Binding-site contacts:
Ligand atom C1 contacts residue TYR181 of chain 1.B at 3.8 Å (hydrophobic).
Ligand atom C5 contacts residue ALA224 of chain 1.B at 3.5 Å (hydrophobic).
Ligand atom C6 contacts residue NAD1 of chain 1.G at 3.3 Å.
Ligand atom C1 contacts residue PHE3 of chain 1.D at 4.0 Å (hydrophobic).
Ligand atom C7 contacts residue ALA223 of chain 1.B at 3.9 Å (hydrophobic).
Ligand atom C12 contacts residue ALA223 of chain 1.B at 4.2 Å (hydrophobic).
Ligand atom CL1 contacts residue ALA223 of chain 1.B at 3.4 Å.
Ligand atom CL1 contacts residue NAD1 of chain 1.G at 3.5 Å.
Ligand atom CL2 contacts residue ALA123 of chain 1.B at 2.9 Å.
Ligand atom C2 contacts residue TYR171 of chain 1.B at 3.7 Å (hydrophobic).
Ligand atom C12 contacts residue MET185 of chain 1.B at 4.0 Å (hydrophobic).
Ligand atom C12 contacts residue ILE227 of chain 1.B at 4.1 Å (hydrophobic).
Ligand atom C10 contacts residue ALA223 of chain 1.B at 3.8 Å (hydrophobic).
Ligand atom O1 contacts residue MET185 of chain 1.B at 4.0 Å.
Ligand atom N1 contacts residue NAD1 of chain 1.G at 3.6 Å.
Ligand atom CL2 contacts residue VAL126 of chain 1.B at 4.1 Å.
Ligand atom C2 contacts residue NAD1 of chain 1.G at 3.6 Å.
Ligand atom C6 contacts residue ALA224 of chain 1.B at 4.0 Å (hydrophobic).
Ligand atom O1 contacts residue TYR181 of chain 1.B at 2.5 Å (h-bond).
Ligand atom O1 contacts residue LYS189 of chain 1.B at 3.9 Å.
Ligand atom C9 contacts residue ALA121 of chain 1.B at 3.8 Å (hydrophobic).
Ligand atom C3 contacts residue TYR181 of chain 1.B at 3.3 Å (hydrophobic).
Ligand atom C10 contacts residue ALA121 of chain 1.B at 3.3 Å (hydrophobic).
Ligand atom C10 contacts residue ASN122 of chain 1.B at 4.0 Å.
Ligand atom C2 contacts residue TYR181 of chain 1.B at 3.1 Å (hydrophobic).
Ligand atom C6 contacts residue ILE227 of chain 1.B at 3.7 Å (hydrophobic).
Ligand atom C1 contacts residue NAD1 of chain 1.G at 3.6 Å.
Ligand atom C4 contacts residue NAD1 of chain 1.G at 3.8 Å.
Ligand atom CL1 contacts residue ALA121 of chain 1.B at 3.5 Å.
Ligand atom C5 contacts residue NAD1 of chain 1.G at 3.7 Å.
Ligand atom C9 contacts residue ALA223 of chain 1.B at 3.5 Å (hydrophobic).
Ligand atom C3 contacts residue NAD1 of chain 1.G at 3.7 Å.
Ligand atom C8 contacts residue ALA223 of chain 1.B at 4.0 Å (hydrophobic).
Ligand atom CL2 contacts residue ASN122 of chain 1.B at 3.6 Å.
Ligand atom C5 contacts residue ILE227 of chain 1.B at 3.7 Å (hydrophobic).
Ligand atom C7 contacts residue ILE227 of chain 1.B at 3.6 Å (hydrophobic).
Ligand atom C6 contacts residue PHE3 of chain 1.D at 4.2 Å (hydrophobic).
Ligand atom C6 contacts residue ILE4 of chain 1.D at 4.1 Å (hydrophobic).
Ligand atom O1 contacts residue NAD1 of chain 1.G at 2.6 Å (h-bond).
Ligand atom C12 contacts residue VAL126 of chain 1.B at 3.7 Å (hydrophobic).

Sequence of chain 1.B:
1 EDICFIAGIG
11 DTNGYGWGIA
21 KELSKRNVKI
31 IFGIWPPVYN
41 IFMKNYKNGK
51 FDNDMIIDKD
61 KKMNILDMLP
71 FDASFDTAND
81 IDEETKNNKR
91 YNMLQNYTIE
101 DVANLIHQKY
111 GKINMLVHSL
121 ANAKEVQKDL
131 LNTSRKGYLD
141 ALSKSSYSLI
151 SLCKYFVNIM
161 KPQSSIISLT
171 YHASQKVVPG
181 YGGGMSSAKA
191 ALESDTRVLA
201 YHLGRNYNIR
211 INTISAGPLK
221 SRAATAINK

This protein binds this small molecule.
Small molecule (SMILES): Oc1ccccc1Nc1ccc(Cl)cc1Cl

Sequence of chain 1.D:
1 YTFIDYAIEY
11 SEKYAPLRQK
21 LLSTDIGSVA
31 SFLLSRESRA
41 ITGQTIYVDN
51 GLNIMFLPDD